Binding-site contacts:
Ligand atom C5 contacts residue PHE165 of chain 1.A at 4.0 Å (hydrophobic).
Ligand atom C19 contacts residue VAL175 of chain 1.A at 3.9 Å (hydrophobic).
Ligand atom C17 contacts residue LYS232 of chain 1.A at 4.2 Å.
Ligand atom C13 contacts residue PHE169 of chain 1.A at 4.0 Å (hydrophobic).
Ligand atom C2 contacts residue PHE165 of chain 1.A at 4.3 Å (hydrophobic).
Ligand atom O22 contacts residue LYS232 of chain 1.A at 3.9 Å.
Ligand atom C10 contacts residue PHE277 of chain 1.A at 4.0 Å (hydrophobic).
Ligand atom C4 contacts residue PHE165 of chain 1.A at 4.3 Å (hydrophobic).
Ligand atom C28 contacts residue VAL175 of chain 1.A at 4.2 Å (hydrophobic).
Ligand atom C17 contacts residue PHE169 of chain 1.A at 4.2 Å (hydrophobic).
Ligand atom C11 contacts residue ILE222 of chain 1.A at 3.9 Å (hydrophobic).
Ligand atom O21 contacts residue LYS167 of chain 1.A at 3.2 Å (salt-bridge).
Ligand atom C6 contacts residue PHE277 of chain 1.A at 4.2 Å (hydrophobic).
Ligand atom C10 contacts residue PHE183 of chain 1.A at 3.7 Å (hydrophobic).
Ligand atom O34 contacts residue VAL175 of chain 1.A at 3.5 Å.
Ligand atom C18 contacts residue LYS232 of chain 1.A at 4.1 Å.
Ligand atom C2 contacts residue ILE226 of chain 1.A at 4.1 Å (hydrophobic).
Ligand atom C15 contacts residue VAL175 of chain 1.A at 4.2 Å (hydrophobic).
Ligand atom O14 contacts residue PHE225 of chain 1.A at 4.1 Å.
Ligand atom C7 contacts residue PHE176 of chain 1.A at 3.9 Å (hydrophobic).
Ligand atom O21 contacts residue LYS232 of chain 1.A at 3.2 Å (salt-bridge).
Ligand atom C8 contacts residue LEU180 of chain 1.A at 4.0 Å (hydrophobic).
Ligand atom C9 contacts residue SER157 of chain 1.A at 3.9 Å.
Ligand atom C18 contacts residue PHE169 of chain 1.A at 4.3 Å (hydrophobic).
Ligand atom C4 contacts residue LEU179 of chain 1.A at 4.0 Å (hydrophobic).
Ligand atom C3 contacts residue PHE225 of chain 1.A at 3.9 Å (hydrophobic).
Ligand atom O20 contacts residue PHE225 of chain 1.A at 3.2 Å.
Ligand atom C2 contacts residue PHE225 of chain 1.A at 3.4 Å (hydrophobic).
Ligand atom O33 contacts residue VAL175 of chain 1.A at 4.3 Å.
Ligand atom C8 contacts residue PHE176 of chain 1.A at 3.6 Å (hydrophobic).
Ligand atom C9 contacts residue LEU180 of chain 1.A at 4.2 Å (hydrophobic).
Ligand atom C3 contacts residue PHE165 of chain 1.A at 3.6 Å (hydrophobic).
Ligand atom O22 contacts residue LYS167 of chain 1.A at 3.6 Å (salt-bridge).
Ligand atom C1 contacts residue PHE169 of chain 1.A at 4.0 Å (hydrophobic).
Ligand atom C18 contacts residue LYS167 of chain 1.A at 4.2 Å.
Ligand atom C3 contacts residue ILE226 of chain 1.A at 4.0 Å (hydrophobic).
Ligand atom C5 contacts residue PHE277 of chain 1.A at 4.2 Å (hydrophobic).
Ligand atom O22 contacts residue PHE169 of chain 1.A at 3.6 Å.
Ligand atom C17 contacts residue LYS167 of chain 1.A at 3.5 Å.
Ligand atom C19 contacts residue PHE225 of chain 1.A at 4.3 Å (hydrophobic).

Sequence of chain 1.A:
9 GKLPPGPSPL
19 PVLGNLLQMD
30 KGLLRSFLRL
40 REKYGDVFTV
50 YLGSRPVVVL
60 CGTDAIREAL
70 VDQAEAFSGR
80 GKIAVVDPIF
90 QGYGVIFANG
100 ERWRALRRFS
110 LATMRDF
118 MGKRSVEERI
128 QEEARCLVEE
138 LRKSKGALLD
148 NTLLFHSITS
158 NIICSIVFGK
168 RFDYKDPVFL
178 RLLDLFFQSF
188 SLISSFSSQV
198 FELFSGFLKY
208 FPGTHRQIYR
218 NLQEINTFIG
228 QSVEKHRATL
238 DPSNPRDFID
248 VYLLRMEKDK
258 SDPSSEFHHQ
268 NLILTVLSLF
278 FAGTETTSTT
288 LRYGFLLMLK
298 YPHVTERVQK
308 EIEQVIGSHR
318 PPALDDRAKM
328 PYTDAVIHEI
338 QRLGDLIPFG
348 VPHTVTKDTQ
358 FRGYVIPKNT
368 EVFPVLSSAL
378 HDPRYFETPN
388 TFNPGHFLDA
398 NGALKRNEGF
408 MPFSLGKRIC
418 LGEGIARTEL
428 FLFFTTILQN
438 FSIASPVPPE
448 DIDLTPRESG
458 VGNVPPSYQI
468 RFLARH

A small-molecule ligand and the protein it binds are described below.
Small molecule (SMILES): OC[C@H]1O[C@H](O[C@H]2[C@H](O)[C@@H](O)[C@H](OCCCCCC3CCCCC3)O[C@@H]2CO)[C@H](O)[C@@H](O)[C@@H]1O